Sequence of chain 1.B:
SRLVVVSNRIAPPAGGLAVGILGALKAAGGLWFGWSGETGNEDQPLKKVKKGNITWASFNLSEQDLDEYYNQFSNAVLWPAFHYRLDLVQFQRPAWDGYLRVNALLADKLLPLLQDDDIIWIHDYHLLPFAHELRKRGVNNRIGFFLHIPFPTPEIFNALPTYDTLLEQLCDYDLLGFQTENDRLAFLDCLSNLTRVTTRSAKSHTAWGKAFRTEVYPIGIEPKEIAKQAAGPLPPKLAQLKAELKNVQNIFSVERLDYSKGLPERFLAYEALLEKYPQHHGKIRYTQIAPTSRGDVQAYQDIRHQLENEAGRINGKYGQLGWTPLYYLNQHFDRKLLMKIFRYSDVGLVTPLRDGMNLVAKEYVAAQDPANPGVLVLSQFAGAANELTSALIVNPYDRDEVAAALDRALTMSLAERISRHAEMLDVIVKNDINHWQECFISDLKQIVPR

Binding-site contacts:
Ligand atom O3A contacts residue LYS268 of chain 1.B at 3.3 Å (salt-bridge).
Ligand atom O3 contacts residue ASN365 of chain 1.B at 3.1 Å (h-bond).
Ligand atom O3' contacts residue GLU370 of chain 1.B at 2.6 Å (salt-bridge).
Ligand atom O6 contacts residue HIS155 of chain 1.B at 2.8 Å (h-bond).
Ligand atom O1B contacts residue ARG263 of chain 1.B at 2.9 Å (salt-bridge).
Ligand atom O4 contacts residue LEU366 of chain 1.B at 3.5 Å (h-bond).
Ligand atom C6 contacts residue HIS155 of chain 1.B at 3.5 Å.
Ligand atom O3 contacts residue GLY363 of chain 1.B at 3.2 Å (h-bond).
Ligand atom N3 contacts residue HIS339 of chain 1.B at 3.2 Å.
Ligand atom O1A contacts residue ASN365 of chain 1.B at 3.6 Å.
Ligand atom F1 contacts residue TRP86 of chain 1.B at 3.5 Å.
Ligand atom O7' contacts residue HIS339 of chain 1.B at 3.1 Å (h-bond).
Ligand atom O6' contacts residue ARG342 of chain 1.B at 3.5 Å.
Ligand atom O4 contacts residue MET364 of chain 1.B at 3.2 Å.
Ligand atom C3' contacts residue GLU370 of chain 1.B at 3.4 Å.
Ligand atom O3' contacts residue ARG342 of chain 1.B at 3.6 Å.
Ligand atom O6 contacts residue ILE226 of chain 1.B at 3.5 Å.
Ligand atom O3 contacts residue ASP362 of chain 1.B at 2.3 Å (salt-bridge).
Ligand atom O2' contacts residue GLU370 of chain 1.B at 3.0 Å (salt-bridge).
Ligand atom PB contacts residue LYS268 of chain 1.B at 3.7 Å.
Ligand atom C6' contacts residue LEU345 of chain 1.B at 3.8 Å (hydrophobic).
Ligand atom O7' contacts residue PHE340 of chain 1.B at 3.8 Å.
Ligand atom PA contacts residue LEU366 of chain 1.B at 3.5 Å.
Ligand atom O1A contacts residue LEU366 of chain 1.B at 2.8 Å (h-bond).
Ligand atom F1 contacts residue ASP362 of chain 1.B at 3.3 Å.
Ligand atom C3 contacts residue ASP362 of chain 1.B at 3.3 Å.
Ligand atom O6 contacts residue GLN186 of chain 1.B at 3.0 Å (h-bond).
Ligand atom O7' contacts residue PRO298 of chain 1.B at 3.4 Å.
Ligand atom O3 contacts residue MET364 of chain 1.B at 2.9 Å (h-bond).
Ligand atom O2A contacts residue VAL367 of chain 1.B at 3.2 Å (h-bond).
Ligand atom O2B contacts residue LYS268 of chain 1.B at 3.0 Å (salt-bridge).
Ligand atom O4 contacts residue ASN365 of chain 1.B at 2.8 Å (h-bond).
Ligand atom C8' contacts residue VAL261 of chain 1.B at 3.6 Å (hydrophobic).
Ligand atom N3 contacts residue PHE340 of chain 1.B at 3.4 Å (h-bond).
Ligand atom O2B contacts residue ARG263 of chain 1.B at 3.1 Å (salt-bridge).
Ligand atom C2' contacts residue GLU370 of chain 1.B at 3.5 Å.
Ligand atom C7' contacts residue HIS339 of chain 1.B at 3.5 Å.
Ligand atom O2A contacts residue ASN365 of chain 1.B at 3.4 Å (h-bond).
Ligand atom N3 contacts residue LEU345 of chain 1.B at 3.4 Å.
Ligand atom O2A contacts residue LEU366 of chain 1.B at 3.2 Å (h-bond).

This small molecule binds to this protein.
Small molecule (SMILES): O=c1ccn([C@@H]2O[C@H](CO[P](=O)(O)O[P](=O)(O)O[C@H]3O[C@H](CO)[C@@H](O)[C@H](O)[C@H]3F)[C@@H](O)[C@H]2O)c(=O)[nH]1